Binding-site contacts:
Ligand atom C25 contacts residue THR312 of chain 1.B at 3.8 Å.
Ligand atom C22 contacts residue THR179 of chain 1.A at 3.6 Å.
Ligand atom O23 contacts residue ALA180 of chain 1.A at 3.5 Å.
Ligand atom C01 contacts residue LEU240 of chain 1.B at 3.6 Å (hydrophobic).
Ligand atom C25 contacts residue ASN348 of chain 1.B at 3.2 Å.
Ligand atom O23 contacts residue VAL181 of chain 1.A at 3.6 Å (h-bond).
Ligand atom C12 contacts residue ALA315 of chain 1.B at 3.9 Å (hydrophobic).
Ligand atom C07 contacts residue LEU246 of chain 1.B at 3.2 Å (hydrophobic).
Ligand atom C20 contacts residue ASN256 of chain 1.B at 3.5 Å.
Ligand atom C16 contacts residue LEU246 of chain 1.B at 3.2 Å (hydrophobic).
Ligand atom C06 contacts residue CYS239 of chain 1.B at 3.4 Å (hydrophobic).
Ligand atom C10 contacts residue CYS239 of chain 1.B at 3.6 Å (hydrophobic).
Ligand atom C22 contacts residue ASN256 of chain 1.B at 3.5 Å.
Ligand atom C13 contacts residue LYS350 of chain 1.B at 3.9 Å.
Ligand atom C04 contacts residue LEU246 of chain 1.B at 3.9 Å (hydrophobic).
Ligand atom C12 contacts residue ALA314 of chain 1.B at 3.9 Å (hydrophobic).
Ligand atom C21 contacts residue ASN256 of chain 1.B at 3.6 Å.
Ligand atom C25 contacts residue VAL313 of chain 1.B at 3.5 Å (hydrophobic).
Ligand atom C21 contacts residue LYS350 of chain 1.B at 3.6 Å.
Ligand atom C13 contacts residue ALA352 of chain 1.B at 3.8 Å (hydrophobic).
Ligand atom C20 contacts residue LYS350 of chain 1.B at 3.6 Å.
Ligand atom C12 contacts residue LYS350 of chain 1.B at 3.3 Å.
Ligand atom O23 contacts residue LYS350 of chain 1.B at 3.8 Å.
Ligand atom C11 contacts residue LEU246 of chain 1.B at 3.6 Å (hydrophobic).
Ligand atom C05 contacts residue CYS239 of chain 1.B at 3.9 Å (hydrophobic).
Ligand atom O15 contacts residue CYS239 of chain 1.B at 3.2 Å (h-bond).
Ligand atom C13 contacts residue ALA315 of chain 1.B at 3.0 Å (hydrophobic).
Ligand atom C22 contacts residue LYS350 of chain 1.B at 3.9 Å.
Ligand atom C11 contacts residue LYS350 of chain 1.B at 3.8 Å.
Ligand atom C01 contacts residue ASP249 of chain 1.B at 3.7 Å.
Ligand atom C25 contacts residue ASN256 of chain 1.B at 3.7 Å.
Ligand atom C11 contacts residue ALA314 of chain 1.B at 3.9 Å (hydrophobic).
Ligand atom O23 contacts residue THR179 of chain 1.A at 3.6 Å (h-bond).
Ligand atom C19 contacts residue MET257 of chain 1.B at 3.6 Å (hydrophobic).
Ligand atom C19 contacts residue ASN256 of chain 1.B at 3.7 Å.
Ligand atom C02 contacts residue ASP249 of chain 1.B at 3.4 Å.
Ligand atom C04 contacts residue LEU253 of chain 1.B at 3.8 Å (hydrophobic).
Ligand atom C13 contacts residue ALA314 of chain 1.B at 3.9 Å (hydrophobic).
Ligand atom O24 contacts residue ASN256 of chain 1.B at 3.8 Å.
Ligand atom C08 contacts residue LEU246 of chain 1.B at 3.7 Å (hydrophobic).

Sequence of chain 1.A:
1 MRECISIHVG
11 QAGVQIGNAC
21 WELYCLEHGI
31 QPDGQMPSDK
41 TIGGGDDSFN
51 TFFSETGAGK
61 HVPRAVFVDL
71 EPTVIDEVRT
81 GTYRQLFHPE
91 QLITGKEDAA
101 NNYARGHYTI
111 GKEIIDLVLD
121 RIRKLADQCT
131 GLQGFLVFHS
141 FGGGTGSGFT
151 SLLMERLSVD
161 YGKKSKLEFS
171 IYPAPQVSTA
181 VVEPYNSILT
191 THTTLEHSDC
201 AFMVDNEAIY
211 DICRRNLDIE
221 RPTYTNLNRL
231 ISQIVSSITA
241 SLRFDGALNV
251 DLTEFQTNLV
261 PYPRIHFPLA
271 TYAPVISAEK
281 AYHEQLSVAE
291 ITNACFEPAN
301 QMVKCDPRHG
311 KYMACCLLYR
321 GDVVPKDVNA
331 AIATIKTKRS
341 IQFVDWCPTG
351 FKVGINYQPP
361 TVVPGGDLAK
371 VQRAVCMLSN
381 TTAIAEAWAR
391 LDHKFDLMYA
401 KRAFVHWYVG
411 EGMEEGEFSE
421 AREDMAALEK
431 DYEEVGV

Sequence of chain 1.B:
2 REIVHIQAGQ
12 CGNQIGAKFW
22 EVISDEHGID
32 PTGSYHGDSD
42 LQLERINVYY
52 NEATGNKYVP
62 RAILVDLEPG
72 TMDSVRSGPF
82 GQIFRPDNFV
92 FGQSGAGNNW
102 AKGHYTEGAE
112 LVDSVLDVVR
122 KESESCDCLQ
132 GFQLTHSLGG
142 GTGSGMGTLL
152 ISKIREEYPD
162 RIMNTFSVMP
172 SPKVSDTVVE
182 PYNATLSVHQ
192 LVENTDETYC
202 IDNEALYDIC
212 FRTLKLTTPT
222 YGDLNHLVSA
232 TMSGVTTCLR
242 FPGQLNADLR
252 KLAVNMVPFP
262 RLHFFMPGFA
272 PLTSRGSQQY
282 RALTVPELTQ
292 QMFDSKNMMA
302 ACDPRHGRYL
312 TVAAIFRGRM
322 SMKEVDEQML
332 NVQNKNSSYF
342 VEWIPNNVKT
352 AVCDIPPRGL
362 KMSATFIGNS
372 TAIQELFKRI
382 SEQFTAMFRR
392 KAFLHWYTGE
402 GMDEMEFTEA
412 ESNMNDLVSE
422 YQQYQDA

The protein below binds the small molecule below.
Small molecule (SMILES): COc1ccc(C=C2c3ccccc3C(=O)c3ccccc32)cc1O